Sequence of chain 2.A:
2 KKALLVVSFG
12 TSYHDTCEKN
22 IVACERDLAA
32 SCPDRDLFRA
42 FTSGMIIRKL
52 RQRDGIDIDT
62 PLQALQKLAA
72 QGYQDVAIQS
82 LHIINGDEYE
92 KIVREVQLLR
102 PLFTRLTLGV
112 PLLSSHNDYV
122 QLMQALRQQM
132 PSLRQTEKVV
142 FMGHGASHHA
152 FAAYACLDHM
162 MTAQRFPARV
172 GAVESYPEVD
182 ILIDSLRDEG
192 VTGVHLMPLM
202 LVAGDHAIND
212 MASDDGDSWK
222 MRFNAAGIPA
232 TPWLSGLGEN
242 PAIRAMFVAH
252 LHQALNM

Binding-site contacts:
Ligand atom O1D contacts residue ILE84 of chain 1.A at 3.4 Å (h-bond).
Ligand atom O1A contacts residue LYS92 of chain 1.A at 3.4 Å (salt-bridge).
Ligand atom O1A contacts residue GLN72 of chain 2.A at 3.4 Å.
Ligand atom O1A contacts residue ALA71 of chain 2.A at 3.0 Å (h-bond).
Ligand atom ND contacts residue HIS145 of chain 1.A at 3.2 Å (h-bond).
Ligand atom O1A contacts residue GLY45 of chain 1.A at 3.2 Å (h-bond).
Ligand atom O4A contacts residue HIS145 of chain 1.A at 3.3 Å (h-bond).
Ligand atom CBB contacts residue HIS207 of chain 1.A at 3.4 Å.
Ligand atom O2C contacts residue LEU202 of chain 1.A at 2.9 Å (h-bond).
Ligand atom CCA contacts residue GLU89 of chain 1.A at 3.4 Å.
Ligand atom O4D contacts residue GLY87 of chain 1.A at 3.4 Å.
Ligand atom C4C contacts residue HIS145 of chain 1.A at 3.3 Å.
Ligand atom O3D contacts residue GLU89 of chain 1.A at 3.0 Å (salt-bridge).
Ligand atom O2A contacts residue LYS92 of chain 1.A at 2.7 Å (salt-bridge).
Ligand atom CO contacts residue HIS145 of chain 1.A at 3.3 Å.
Ligand atom O1B contacts residue HIS207 of chain 1.A at 2.8 Å.
Ligand atom O4C contacts residue ALA208 of chain 1.A at 3.1 Å (h-bond).
Ligand atom NB contacts residue PHE10 of chain 1.A at 3.4 Å.
Ligand atom CDB contacts residue MET46 of chain 1.A at 3.4 Å (hydrophobic).
Ligand atom O1C contacts residue LEU202 of chain 1.A at 3.3 Å (h-bond).
Ligand atom O1C contacts residue VAL203 of chain 1.A at 2.9 Å (h-bond).
Ligand atom O2A contacts residue GLU89 of chain 1.A at 2.5 Å (salt-bridge).
Ligand atom O1A contacts residue SER44 of chain 1.A at 3.4 Å.
Ligand atom NC contacts residue HIS145 of chain 1.A at 3.2 Å (h-bond).
Ligand atom CDD contacts residue GLY146 of chain 1.A at 3.4 Å.
Ligand atom O2A contacts residue GLY73 of chain 2.A at 3.2 Å.
Ligand atom O2C contacts residue MET201 of chain 1.A at 3.4 Å.
Ligand atom CO contacts residue PHE10 of chain 1.A at 3.3 Å.
Ligand atom CBA contacts residue MET46 of chain 1.A at 3.2 Å (hydrophobic).
Ligand atom C4D contacts residue HIS145 of chain 1.A at 3.3 Å.
Ligand atom CAA contacts residue GLU89 of chain 1.A at 3.3 Å.
Ligand atom CED contacts residue ASP88 of chain 1.A at 3.2 Å.
Ligand atom CCA contacts residue LYS92 of chain 1.A at 3.4 Å.
Ligand atom O4D contacts residue ASP88 of chain 1.A at 2.6 Å (salt-bridge).
Ligand atom O1D contacts residue ILE85 of chain 1.A at 3.1 Å (h-bond).
Ligand atom O2D contacts residue ILE84 of chain 1.A at 2.9 Å (h-bond).
Ligand atom CCB contacts residue HIS207 of chain 1.A at 3.2 Å.
Ligand atom O4C contacts residue HIS207 of chain 1.A at 3.2 Å (h-bond).
Ligand atom O3D contacts residue ASP88 of chain 1.A at 3.2 Å (salt-bridge).
Ligand atom O1D contacts residue HIS83 of chain 1.A at 3.3 Å.

The protein below binds the small molecule below.
Small molecule (SMILES): C[C@]1(CC(=O)O)C(CCC(=O)O)=C2C=c3c(CC(=O)O)c(CCC(=O)O)c4n3[Co+2]35N6C(=CC1N23)[C@@H](CCC(=O)O)[C@](C)(CC(=O)O)C6=Cc1c(CC(=O)O)c(CCC(=O)O)c(n15)C=4

Sequence of chain 1.A:
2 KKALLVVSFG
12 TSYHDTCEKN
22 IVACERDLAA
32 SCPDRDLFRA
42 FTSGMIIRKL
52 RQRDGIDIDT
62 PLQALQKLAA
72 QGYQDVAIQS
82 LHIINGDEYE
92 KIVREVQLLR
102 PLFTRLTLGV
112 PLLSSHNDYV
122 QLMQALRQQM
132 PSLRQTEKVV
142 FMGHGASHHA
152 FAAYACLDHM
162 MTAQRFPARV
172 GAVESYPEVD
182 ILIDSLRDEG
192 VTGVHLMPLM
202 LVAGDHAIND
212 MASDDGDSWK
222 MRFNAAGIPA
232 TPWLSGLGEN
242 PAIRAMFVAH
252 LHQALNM